Sequence of chain 27.C:
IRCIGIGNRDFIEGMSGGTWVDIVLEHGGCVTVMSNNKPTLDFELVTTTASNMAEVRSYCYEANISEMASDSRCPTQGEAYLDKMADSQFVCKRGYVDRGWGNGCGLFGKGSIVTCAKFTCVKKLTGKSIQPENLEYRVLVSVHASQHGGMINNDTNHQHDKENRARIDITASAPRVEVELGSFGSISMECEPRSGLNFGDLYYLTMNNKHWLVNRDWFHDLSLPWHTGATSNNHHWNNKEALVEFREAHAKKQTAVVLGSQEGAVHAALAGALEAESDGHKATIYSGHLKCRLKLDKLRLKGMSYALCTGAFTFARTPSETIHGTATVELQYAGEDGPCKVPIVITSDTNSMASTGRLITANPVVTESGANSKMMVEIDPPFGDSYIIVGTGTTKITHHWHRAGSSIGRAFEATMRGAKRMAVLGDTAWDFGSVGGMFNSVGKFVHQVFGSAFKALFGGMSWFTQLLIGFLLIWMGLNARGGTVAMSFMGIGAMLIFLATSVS

Binding-site contacts:
Ligand atom O5 contacts residue THR156 of chain 27.C at 4.1 Å.
Ligand atom C2 contacts residue MET151 of chain 27.C at 4.3 Å (hydrophobic).
Ligand atom O5 contacts residue MET151 of chain 27.C at 3.9 Å.
Ligand atom C8 contacts residue THR156 of chain 27.C at 4.2 Å.
Ligand atom C2 contacts residue GLY150 of chain 27.C at 3.8 Å.
Ligand atom C6 contacts residue THR156 of chain 27.C at 3.8 Å.
Ligand atom O5 contacts residue ASN157 of chain 27.C at 4.2 Å.
Ligand atom C7 contacts residue ASN154 of chain 27.C at 3.7 Å.
Ligand atom C6 contacts residue THR156 of chain 27.C at 3.9 Å.
Ligand atom C6 contacts residue ASN157 of chain 27.C at 3.7 Å.
Ligand atom C2 contacts residue ASN154 of chain 27.C at 2.4 Å.
Ligand atom C5 contacts residue THR156 of chain 27.C at 3.8 Å.
Ligand atom O5 contacts residue ASN154 of chain 27.C at 2.3 Å (h-bond).
Ligand atom C4 contacts residue ASN154 of chain 27.C at 4.2 Å.
Ligand atom C3 contacts residue MET151 of chain 27.C at 4.1 Å (hydrophobic).
Ligand atom O5 contacts residue THR156 of chain 27.C at 3.8 Å.
Ligand atom O7 contacts residue GLY150 of chain 27.C at 2.9 Å (h-bond).
Ligand atom N2 contacts residue GLY150 of chain 27.C at 3.5 Å (h-bond).
Ligand atom O7 contacts residue HIS148 of chain 27.C at 3.6 Å.
Ligand atom C6 contacts residue ASP161 of chain 27.C at 3.7 Å.
Ligand atom C3 contacts residue ASN154 of chain 27.C at 3.8 Å.
Ligand atom C1 contacts residue ASN154 of chain 27.C at 1.4 Å.
Ligand atom N2 contacts residue ASN154 of chain 27.C at 2.9 Å (h-bond).
Ligand atom C4 contacts residue MET151 of chain 27.C at 3.9 Å (hydrophobic).
Ligand atom C5 contacts residue MET151 of chain 27.C at 3.8 Å (hydrophobic).
Ligand atom C1 contacts residue MET151 of chain 27.C at 4.2 Å (hydrophobic).
Ligand atom C8 contacts residue GLY150 of chain 27.C at 3.7 Å.
Ligand atom C5 contacts residue THR156 of chain 27.C at 4.1 Å.
Ligand atom O6 contacts residue MET151 of chain 27.C at 4.4 Å.
Ligand atom C5 contacts residue ASN154 of chain 27.C at 3.6 Å.
Ligand atom C1 contacts residue THR156 of chain 27.C at 4.3 Å.
Ligand atom C7 contacts residue GLY150 of chain 27.C at 3.1 Å.
Ligand atom O7 contacts residue ASN154 of chain 27.C at 4.0 Å.
Ligand atom C8 contacts residue ASN157 of chain 27.C at 3.3 Å.
Ligand atom C1 contacts residue GLY150 of chain 27.C at 4.0 Å.

This small molecule binds to this protein.
Small molecule (SMILES): CC(=O)N[C@H]1[C@H](O[C@H]2[C@H](O)[C@@H](NC(C)=O)CO[C@@H]2CO[C@@H]2O[C@@H](C)[C@@H](O)[C@@H](O)[C@@H]2O)O[C@H](CO)[C@@H](O)[C@@H]1O